Sequence of chain 3.A:
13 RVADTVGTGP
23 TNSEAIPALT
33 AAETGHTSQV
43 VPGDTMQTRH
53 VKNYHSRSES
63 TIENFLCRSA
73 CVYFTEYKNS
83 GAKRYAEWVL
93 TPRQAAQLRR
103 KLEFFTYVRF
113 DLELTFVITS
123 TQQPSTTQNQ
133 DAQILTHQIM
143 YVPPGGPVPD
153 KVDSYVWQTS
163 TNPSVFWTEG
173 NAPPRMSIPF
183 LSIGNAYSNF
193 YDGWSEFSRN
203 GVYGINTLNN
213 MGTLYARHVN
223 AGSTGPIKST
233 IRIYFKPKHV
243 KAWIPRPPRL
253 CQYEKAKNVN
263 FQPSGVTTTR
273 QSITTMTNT

Sequence of chain 38.C:
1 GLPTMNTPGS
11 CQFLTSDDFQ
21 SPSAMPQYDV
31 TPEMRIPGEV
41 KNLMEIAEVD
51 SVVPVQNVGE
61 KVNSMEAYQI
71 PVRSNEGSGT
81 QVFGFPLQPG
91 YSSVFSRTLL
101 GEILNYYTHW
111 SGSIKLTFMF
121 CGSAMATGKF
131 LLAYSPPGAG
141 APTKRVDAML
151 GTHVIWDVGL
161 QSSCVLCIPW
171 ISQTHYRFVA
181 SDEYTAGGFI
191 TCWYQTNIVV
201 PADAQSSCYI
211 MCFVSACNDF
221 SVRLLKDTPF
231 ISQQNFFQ

A small-molecule ligand and the protein it binds are described below.
Small molecule (SMILES): O=C(O)c1ccc(NS(=O)(=O)c2ccc(N3C(=O)c4ccccc4C3=O)cc2)cc1

Sequence of chain 38.A:
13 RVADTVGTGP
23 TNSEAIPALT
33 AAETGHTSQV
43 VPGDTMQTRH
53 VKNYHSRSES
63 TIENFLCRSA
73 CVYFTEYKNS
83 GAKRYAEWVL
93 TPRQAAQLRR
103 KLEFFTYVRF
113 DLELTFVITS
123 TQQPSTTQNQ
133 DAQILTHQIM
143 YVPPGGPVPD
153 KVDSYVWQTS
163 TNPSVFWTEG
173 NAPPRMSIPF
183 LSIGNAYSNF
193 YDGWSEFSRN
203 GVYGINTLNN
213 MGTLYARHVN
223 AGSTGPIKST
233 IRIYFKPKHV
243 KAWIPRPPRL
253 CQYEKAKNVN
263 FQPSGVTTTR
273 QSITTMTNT

Binding-site contacts:
Ligand atom O5 contacts residue ARG234 of chain 38.A at 2.7 Å (salt-bridge).
Ligand atom C8 contacts residue GLN234 of chain 38.C at 2.9 Å.
Ligand atom C1 contacts residue TYR157 of chain 3.A at 3.5 Å (hydrophobic).
Ligand atom C13 contacts residue PHE76 of chain 38.A at 2.9 Å (hydrophobic).
Ligand atom O4 contacts residue PHE76 of chain 38.A at 2.2 Å.
Ligand atom O5 contacts residue ARG219 of chain 3.A at 3.5 Å (salt-bridge).
Ligand atom C21 contacts residue GLN160 of chain 3.A at 3.6 Å.
Ligand atom O6 contacts residue ARG234 of chain 38.A at 3.4 Å (salt-bridge).
Ligand atom C7 contacts residue GLN234 of chain 38.C at 2.2 Å.
Ligand atom C1 contacts residue GLN160 of chain 3.A at 2.6 Å.
Ligand atom C3 contacts residue SER156 of chain 3.A at 3.2 Å.
Ligand atom C2 contacts residue SER156 of chain 3.A at 3.6 Å.
Ligand atom O1 contacts residue GLN234 of chain 38.C at 2.6 Å (h-bond).
Ligand atom C6 contacts residue TYR157 of chain 3.A at 2.6 Å (hydrophobic).
Ligand atom C21 contacts residue ARG234 of chain 38.A at 3.5 Å.
Ligand atom N1 contacts residue SER156 of chain 3.A at 2.9 Å.
Ligand atom N1 contacts residue ASP155 of chain 3.A at 2.5 Å (salt-bridge).
Ligand atom C5 contacts residue TYR157 of chain 3.A at 2.8 Å (hydrophobic).
Ligand atom C4 contacts residue ASP155 of chain 3.A at 1.9 Å.
Ligand atom C12 contacts residue GLN234 of chain 38.C at 2.8 Å.
Ligand atom C3 contacts residue ASP155 of chain 3.A at 3.0 Å.
Ligand atom S1 contacts residue GLN234 of chain 38.C at 2.2 Å (h-bond).
Ligand atom C6 contacts residue SER156 of chain 3.A at 3.4 Å.
Ligand atom C14 contacts residue PHE76 of chain 38.A at 3.3 Å (hydrophobic).
Ligand atom O4 contacts residue PHE236 of chain 38.C at 2.6 Å.
Ligand atom O2 contacts residue GLN234 of chain 38.C at 2.5 Å (h-bond).
Ligand atom O1 contacts residue GLN233 of chain 38.C at 3.6 Å.
Ligand atom O6 contacts residue GLN160 of chain 3.A at 2.9 Å.
Ligand atom C6 contacts residue GLN160 of chain 3.A at 2.9 Å.
Ligand atom C5 contacts residue SER156 of chain 3.A at 2.9 Å.
Ligand atom C20 contacts residue PHE76 of chain 38.A at 3.2 Å (hydrophobic).
Ligand atom N1 contacts residue TYR157 of chain 3.A at 2.5 Å (h-bond).
Ligand atom C5 contacts residue ASP155 of chain 3.A at 2.5 Å.
Ligand atom C8 contacts residue ASP155 of chain 3.A at 3.7 Å.
Ligand atom O2 contacts residue GLN233 of chain 38.C at 2.9 Å (h-bond).
Ligand atom C4 contacts residue SER156 of chain 3.A at 3.0 Å.
Ligand atom C2 contacts residue GLN160 of chain 3.A at 3.5 Å.
Ligand atom O2 contacts residue TYR157 of chain 3.A at 3.4 Å.
Ligand atom C4 contacts residue TYR157 of chain 3.A at 3.5 Å (hydrophobic).
Ligand atom C13 contacts residue PHE236 of chain 38.C at 3.4 Å (hydrophobic).